Sequence of chain 1.B:
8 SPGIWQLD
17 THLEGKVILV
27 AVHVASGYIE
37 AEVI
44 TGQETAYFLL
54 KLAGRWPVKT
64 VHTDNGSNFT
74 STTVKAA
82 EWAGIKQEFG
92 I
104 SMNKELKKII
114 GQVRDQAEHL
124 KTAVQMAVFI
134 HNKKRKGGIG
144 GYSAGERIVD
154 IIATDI

A protein and the small-molecule ligand that binds it are described below.
Small molecule (SMILES): Cc1ccc2oc(C#Cc3cccc(C(=O)NCCN4CCN(C(=O)c5cccc(C#Cc6oc7ccc(C)cc7c6CC(=O)O)c5)CC4)c3)c(CC(=O)O)c2c1

Binding-site contacts:
Ligand atom C06 contacts residue HIS122 of chain 1.B at 3.5 Å.
Ligand atom C24 contacts residue GLU47 of chain 1.A at 3.5 Å.
Ligand atom C09 contacts residue GLN46 of chain 1.A at 3.5 Å.
Ligand atom C34 contacts residue GLU47 of chain 1.B at 3.5 Å.
Ligand atom O55 contacts residue TYR50 of chain 1.B at 3.2 Å.
Ligand atom O51 contacts residue THR125 of chain 1.A at 3.4 Å (h-bond).
Ligand atom O23 contacts residue TYR50 of chain 1.A at 3.2 Å.
Ligand atom O55 contacts residue GLU47 of chain 1.B at 2.8 Å (salt-bridge).
Ligand atom C37 contacts residue THR125 of chain 1.A at 3.5 Å.
Ligand atom C10 contacts residue THR125 of chain 1.B at 3.1 Å.
Ligand atom O51 contacts residue TYR50 of chain 1.B at 3.3 Å.
Ligand atom N25 contacts residue GLU47 of chain 1.A at 3.4 Å (salt-bridge).
Ligand atom C44 contacts residue THR76 of chain 1.B at 3.5 Å.
Ligand atom O15 contacts residue GLU121 of chain 1.B at 3.3 Å (salt-bridge).
Ligand atom O15 contacts residue ALA120 of chain 1.B at 3.4 Å.
Ligand atom C53 contacts residue GLU47 of chain 1.B at 3.5 Å.
Ligand atom O42 contacts residue GLU121 of chain 1.A at 3.5 Å (salt-bridge).
Ligand atom C03 contacts residue GLU47 of chain 1.A at 3.5 Å.
Ligand atom O43 contacts residue GLU121 of chain 1.A at 3.3 Å (salt-bridge).
Ligand atom C45 contacts residue THR76 of chain 1.B at 3.5 Å.
Ligand atom O15 contacts residue THR125 of chain 1.B at 3.3 Å (h-bond).
Ligand atom O01 contacts residue GLU47 of chain 1.A at 3.1 Å (salt-bridge).
Ligand atom C33 contacts residue GLU47 of chain 1.B at 3.1 Å.
Ligand atom C38 contacts residue THR125 of chain 1.A at 3.1 Å.
Ligand atom C09 contacts residue THR125 of chain 1.B at 3.4 Å.
Ligand atom C39 contacts residue THR125 of chain 1.A at 3.3 Å.
Ligand atom C37 contacts residue GLN46 of chain 1.B at 3.4 Å.
Ligand atom C16 contacts residue THR76 of chain 1.A at 3.5 Å.
Ligand atom C22 contacts residue THR125 of chain 1.B at 3.5 Å.
Ligand atom C17 contacts residue THR76 of chain 1.A at 3.4 Å.
Ligand atom O43 contacts residue THR125 of chain 1.A at 2.9 Å (h-bond).
Ligand atom C32 contacts residue GLU47 of chain 1.B at 3.5 Å.
Ligand atom C49 contacts residue ALA49 of chain 1.B at 3.5 Å (hydrophobic).
Ligand atom C02 contacts residue GLU47 of chain 1.A at 3.2 Å.
Ligand atom C19 contacts residue ALA79 of chain 1.A at 3.5 Å (hydrophobic).
Ligand atom O43 contacts residue HIS122 of chain 1.A at 3.4 Å (h-bond).
Ligand atom C54 contacts residue GLU47 of chain 1.B at 3.0 Å.
Ligand atom O23 contacts residue THR125 of chain 1.B at 3.4 Å (h-bond).
Ligand atom C11 contacts residue THR125 of chain 1.B at 3.3 Å.
Ligand atom C12 contacts residue GLN46 of chain 1.A at 3.5 Å.

Sequence of chain 1.A:
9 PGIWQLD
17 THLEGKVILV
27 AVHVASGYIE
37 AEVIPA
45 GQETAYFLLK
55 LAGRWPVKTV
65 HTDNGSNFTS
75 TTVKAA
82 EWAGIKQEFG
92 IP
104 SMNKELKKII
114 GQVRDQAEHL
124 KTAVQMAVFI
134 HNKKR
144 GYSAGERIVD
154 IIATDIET